Binding-site contacts:
Ligand atom CM2 contacts residue ILE236 of chain 18.A at 4.0 Å (hydrophobic).
Ligand atom C2A contacts residue TYR144 of chain 18.A at 3.7 Å (hydrophobic).
Ligand atom N2 contacts residue LEU100 of chain 18.A at 3.8 Å.
Ligand atom C3 contacts residue LEU100 of chain 18.A at 3.9 Å (hydrophobic).
Ligand atom C1A contacts residue PHE179 of chain 18.A at 3.5 Å (hydrophobic).
Ligand atom C6B contacts residue ILE98 of chain 18.A at 3.6 Å (hydrophobic).
Ligand atom C1B contacts residue LEU181 of chain 18.A at 3.8 Å (hydrophobic).
Ligand atom CM6 contacts residue LEU184 of chain 18.A at 3.4 Å (hydrophobic).
Ligand atom CM3 contacts residue TYR190 of chain 18.A at 3.9 Å (hydrophobic).
Ligand atom C4 contacts residue TYR190 of chain 18.A at 3.8 Å (hydrophobic).
Ligand atom CM4 contacts residue TYR142 of chain 18.A at 3.1 Å (hydrophobic).
Ligand atom C1A contacts residue TYR144 of chain 18.A at 3.1 Å (hydrophobic).
Ligand atom C5 contacts residue MET214 of chain 18.A at 3.6 Å (hydrophobic).
Ligand atom CM4 contacts residue VAL168 of chain 18.A at 3.5 Å (hydrophobic).
Ligand atom C5B contacts residue TYR144 of chain 18.A at 3.6 Å (hydrophobic).
Ligand atom N2 contacts residue MET214 of chain 18.A at 3.8 Å.
Ligand atom C6B contacts residue LEU181 of chain 18.A at 3.3 Å (hydrophobic).
Ligand atom O5A contacts residue ALA166 of chain 18.A at 3.9 Å.
Ligand atom O1 contacts residue MET214 of chain 18.A at 3.2 Å.
Ligand atom C4B contacts residue PHE179 of chain 18.A at 3.9 Å (hydrophobic).
Ligand atom C1C contacts residue MET214 of chain 18.A at 3.7 Å (hydrophobic).
Ligand atom C4B contacts residue LEU181 of chain 18.A at 3.8 Å (hydrophobic).
Ligand atom C2B contacts residue ILE122 of chain 18.A at 3.9 Å (hydrophobic).
Ligand atom C2B contacts residue ILE98 of chain 18.A at 3.9 Å (hydrophobic).
Ligand atom C2C contacts residue ILE98 of chain 18.A at 4.0 Å (hydrophobic).
Ligand atom C4A contacts residue TYR144 of chain 18.A at 3.8 Å (hydrophobic).
Ligand atom CM6 contacts residue TYR144 of chain 18.A at 3.7 Å (hydrophobic).
Ligand atom CM6 contacts residue LEU181 of chain 18.A at 3.7 Å (hydrophobic).
Ligand atom C4A contacts residue PHE179 of chain 18.A at 3.3 Å (hydrophobic).
Ligand atom C1B contacts residue ILE98 of chain 18.A at 3.6 Å (hydrophobic).
Ligand atom CM4 contacts residue PHE179 of chain 18.A at 3.9 Å (hydrophobic).
Ligand atom C2A contacts residue PHE179 of chain 18.A at 3.3 Å (hydrophobic).
Ligand atom C5B contacts residue LEU181 of chain 18.A at 3.3 Å (hydrophobic).
Ligand atom N3A contacts residue PHE179 of chain 18.A at 3.0 Å.
Ligand atom CM2 contacts residue ILE122 of chain 18.A at 3.7 Å (hydrophobic).
Ligand atom O5A contacts residue TYR144 of chain 18.A at 3.1 Å.
Ligand atom O1 contacts residue LEU100 of chain 18.A at 4.0 Å.
Ligand atom O5A contacts residue PHE179 of chain 18.A at 3.7 Å.
Ligand atom O1B contacts residue ILE98 of chain 18.A at 2.9 Å.
Ligand atom N3A contacts residue LEU217 of chain 18.A at 3.4 Å.

The small molecule below binds the protein below.
Small molecule (SMILES): Cc1cc(CCCOc2c(C)cc(-c3coc(C)n3)cc2C)on1

Sequence of chain 18.A:
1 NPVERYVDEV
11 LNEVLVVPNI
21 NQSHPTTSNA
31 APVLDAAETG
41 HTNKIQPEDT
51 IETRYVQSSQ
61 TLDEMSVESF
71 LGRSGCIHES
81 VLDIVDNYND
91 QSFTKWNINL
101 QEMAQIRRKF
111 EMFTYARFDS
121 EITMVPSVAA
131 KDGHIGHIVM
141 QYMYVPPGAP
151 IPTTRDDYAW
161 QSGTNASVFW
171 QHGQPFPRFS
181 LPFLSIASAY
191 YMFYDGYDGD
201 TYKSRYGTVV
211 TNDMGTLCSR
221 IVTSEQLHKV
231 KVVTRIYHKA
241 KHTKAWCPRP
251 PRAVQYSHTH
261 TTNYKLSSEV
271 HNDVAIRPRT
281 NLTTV

Sequence of chain 18.C:
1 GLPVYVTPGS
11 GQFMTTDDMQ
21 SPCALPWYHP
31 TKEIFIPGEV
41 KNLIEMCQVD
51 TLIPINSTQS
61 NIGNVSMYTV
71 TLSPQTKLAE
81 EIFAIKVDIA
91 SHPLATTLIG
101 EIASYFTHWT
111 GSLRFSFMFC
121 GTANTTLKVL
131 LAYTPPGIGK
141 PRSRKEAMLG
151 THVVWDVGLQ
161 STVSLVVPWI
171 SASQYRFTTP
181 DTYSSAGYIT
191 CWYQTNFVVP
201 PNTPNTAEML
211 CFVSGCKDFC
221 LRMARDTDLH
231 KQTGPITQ